Binding-site contacts:
Ligand atom O13 contacts residue GLU2 of chain 1.A at 2.8 Å (salt-bridge).
Ligand atom C09 contacts residue MET1 of chain 1.A at 4.0 Å (hydrophobic).
Ligand atom C01 contacts residue PRO241 of chain 1.A at 3.9 Å (hydrophobic).
Ligand atom O13 contacts residue MET1 of chain 1.A at 3.2 Å.
Ligand atom C02 contacts residue MET282 of chain 1.A at 4.3 Å (hydrophobic).
Ligand atom C02 contacts residue PRO241 of chain 1.A at 4.2 Å (hydrophobic).
Ligand atom C09 contacts residue PRO241 of chain 1.A at 3.6 Å (hydrophobic).
Ligand atom C10 contacts residue PRO241 of chain 1.A at 3.7 Å (hydrophobic).
Ligand atom O12 contacts residue SER242 of chain 1.A at 4.0 Å.
Ligand atom C11 contacts residue MET1 of chain 1.A at 3.5 Å (hydrophobic).
Ligand atom O13 contacts residue MET3 of chain 1.A at 4.3 Å.
Ligand atom C09 contacts residue MET235 of chain 1.A at 3.6 Å (hydrophobic).
Ligand atom C03 contacts residue SER242 of chain 1.A at 4.2 Å.
Ligand atom C08 contacts residue MET235 of chain 1.A at 4.1 Å (hydrophobic).
Ligand atom C03 contacts residue MET282 of chain 1.A at 4.2 Å (hydrophobic).
Ligand atom C09 contacts residue MET282 of chain 1.A at 4.3 Å (hydrophobic).
Ligand atom C10 contacts residue MET282 of chain 1.A at 3.8 Å (hydrophobic).
Ligand atom C02 contacts residue SER242 of chain 1.A at 4.1 Å.
Ligand atom C03 contacts residue MET1 of chain 1.A at 4.1 Å (hydrophobic).
Ligand atom C02 contacts residue MET1 of chain 1.A at 3.8 Å (hydrophobic).
Ligand atom O12 contacts residue GLU2 of chain 1.A at 4.2 Å.
Ligand atom C08 contacts residue ILE281 of chain 1.A at 4.1 Å (hydrophobic).
Ligand atom O12 contacts residue MET1 of chain 1.A at 3.8 Å.
Ligand atom C05 contacts residue PRO241 of chain 1.A at 4.1 Å (hydrophobic).
Ligand atom C11 contacts residue SER242 of chain 1.A at 3.7 Å.
Ligand atom O04 contacts residue MET282 of chain 1.A at 3.5 Å.
Ligand atom C06 contacts residue PRO241 of chain 1.A at 4.2 Å (hydrophobic).
Ligand atom C01 contacts residue MET1 of chain 1.A at 3.4 Å (hydrophobic).
Ligand atom C06 contacts residue MET282 of chain 1.A at 3.3 Å (hydrophobic).
Ligand atom C01 contacts residue SER242 of chain 1.A at 3.8 Å.
Ligand atom C08 contacts residue MET282 of chain 1.A at 4.0 Å (hydrophobic).
Ligand atom C05 contacts residue MET282 of chain 1.A at 3.2 Å (hydrophobic).
Ligand atom C09 contacts residue ALA278 of chain 1.A at 4.1 Å (hydrophobic).
Ligand atom C07 contacts residue PRO241 of chain 1.A at 4.1 Å (hydrophobic).
Ligand atom C08 contacts residue PRO241 of chain 1.A at 3.8 Å (hydrophobic).
Ligand atom C11 contacts residue GLU2 of chain 1.A at 3.8 Å.
Ligand atom C08 contacts residue ALA278 of chain 1.A at 4.2 Å (hydrophobic).
Ligand atom C07 contacts residue MET282 of chain 1.A at 3.2 Å (hydrophobic).
Ligand atom C10 contacts residue MET1 of chain 1.A at 4.0 Å (hydrophobic).
Ligand atom O13 contacts residue SER242 of chain 1.A at 3.7 Å.

A protein and the small-molecule ligand that binds it are described below.
Small molecule (SMILES): Cc1c(C(=O)O)oc2ccccc12

Sequence of chain 1.A:
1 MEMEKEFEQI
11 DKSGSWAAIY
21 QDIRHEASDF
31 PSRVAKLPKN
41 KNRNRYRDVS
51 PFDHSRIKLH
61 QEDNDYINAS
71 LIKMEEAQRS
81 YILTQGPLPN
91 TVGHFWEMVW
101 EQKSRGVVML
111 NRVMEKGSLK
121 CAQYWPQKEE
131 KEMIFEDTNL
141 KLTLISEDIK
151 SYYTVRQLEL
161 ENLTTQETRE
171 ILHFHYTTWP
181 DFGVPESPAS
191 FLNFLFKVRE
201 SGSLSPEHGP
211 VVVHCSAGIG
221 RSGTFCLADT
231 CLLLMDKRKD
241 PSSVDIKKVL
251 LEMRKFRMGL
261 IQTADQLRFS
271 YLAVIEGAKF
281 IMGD